A protein and the small-molecule ligand that binds it are described below.
Small molecule (SMILES): CC(=O)N[C@H]1[C@H](O[C@H]2[C@H](O)[C@@H](NC(C)=O)CO[C@@H]2CO)O[C@H](CO)[C@@H](O)[C@@H]1O

Binding-site contacts:
Ligand atom C4 contacts residue GLU114 of chain 1.G at 4.2 Å.
Ligand atom C5 contacts residue ASN92 of chain 1.G at 3.6 Å.
Ligand atom C2 contacts residue ASN92 of chain 1.G at 2.5 Å.
Ligand atom N2 contacts residue GLU114 of chain 1.G at 3.8 Å.
Ligand atom C1 contacts residue GLU114 of chain 1.G at 3.3 Å.
Ligand atom C3 contacts residue GLU114 of chain 1.G at 3.5 Å.
Ligand atom C1 contacts residue ASN92 of chain 1.G at 1.4 Å.
Ligand atom C3 contacts residue ASN92 of chain 1.G at 3.8 Å.
Ligand atom C7 contacts residue ASN92 of chain 1.G at 4.1 Å.
Ligand atom C2 contacts residue GLU114 of chain 1.G at 3.7 Å.
Ligand atom C4 contacts residue ASN92 of chain 1.G at 4.1 Å.
Ligand atom O5 contacts residue ASN92 of chain 1.G at 2.2 Å (h-bond).
Ligand atom N2 contacts residue ASN92 of chain 1.G at 3.0 Å (h-bond).
Ligand atom C5 contacts residue GLU114 of chain 1.G at 3.8 Å.
Ligand atom O5 contacts residue GLU114 of chain 1.G at 3.8 Å.

Sequence of chain 1.G:
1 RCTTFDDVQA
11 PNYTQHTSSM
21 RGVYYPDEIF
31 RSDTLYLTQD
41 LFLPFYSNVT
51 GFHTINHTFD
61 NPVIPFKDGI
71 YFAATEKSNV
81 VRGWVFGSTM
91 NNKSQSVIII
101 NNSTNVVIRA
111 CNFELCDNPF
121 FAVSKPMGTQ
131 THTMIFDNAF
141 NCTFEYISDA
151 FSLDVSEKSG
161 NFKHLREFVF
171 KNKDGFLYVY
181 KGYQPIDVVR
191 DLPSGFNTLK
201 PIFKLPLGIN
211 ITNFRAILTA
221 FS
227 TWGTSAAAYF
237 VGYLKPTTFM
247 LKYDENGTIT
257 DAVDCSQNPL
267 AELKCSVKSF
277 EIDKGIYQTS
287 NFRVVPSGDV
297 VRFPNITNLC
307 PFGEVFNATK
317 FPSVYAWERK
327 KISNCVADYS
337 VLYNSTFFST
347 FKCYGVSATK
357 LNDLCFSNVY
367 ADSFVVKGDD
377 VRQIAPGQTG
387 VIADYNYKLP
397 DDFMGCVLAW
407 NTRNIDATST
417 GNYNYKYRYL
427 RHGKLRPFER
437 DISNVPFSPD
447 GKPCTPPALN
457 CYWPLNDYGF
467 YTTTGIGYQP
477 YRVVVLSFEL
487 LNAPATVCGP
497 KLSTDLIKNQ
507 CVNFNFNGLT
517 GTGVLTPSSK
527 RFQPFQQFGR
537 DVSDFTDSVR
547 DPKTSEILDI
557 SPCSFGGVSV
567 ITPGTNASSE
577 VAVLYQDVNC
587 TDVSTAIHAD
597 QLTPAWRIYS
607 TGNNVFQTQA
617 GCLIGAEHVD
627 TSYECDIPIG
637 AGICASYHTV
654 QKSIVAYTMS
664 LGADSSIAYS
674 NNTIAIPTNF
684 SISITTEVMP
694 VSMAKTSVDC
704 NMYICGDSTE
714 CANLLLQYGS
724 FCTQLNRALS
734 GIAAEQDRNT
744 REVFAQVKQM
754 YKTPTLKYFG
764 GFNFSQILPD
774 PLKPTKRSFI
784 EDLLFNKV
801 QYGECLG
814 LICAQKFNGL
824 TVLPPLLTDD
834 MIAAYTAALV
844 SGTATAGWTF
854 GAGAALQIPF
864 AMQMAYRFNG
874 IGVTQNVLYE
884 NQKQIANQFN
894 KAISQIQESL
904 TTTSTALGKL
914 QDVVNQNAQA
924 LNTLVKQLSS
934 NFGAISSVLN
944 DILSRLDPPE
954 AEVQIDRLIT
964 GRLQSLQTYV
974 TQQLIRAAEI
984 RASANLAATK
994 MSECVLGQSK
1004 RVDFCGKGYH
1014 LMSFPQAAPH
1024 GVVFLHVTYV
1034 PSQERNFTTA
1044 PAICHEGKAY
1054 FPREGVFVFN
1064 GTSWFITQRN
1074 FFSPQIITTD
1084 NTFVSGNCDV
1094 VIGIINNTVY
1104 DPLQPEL